Sequence of chain 1.C:
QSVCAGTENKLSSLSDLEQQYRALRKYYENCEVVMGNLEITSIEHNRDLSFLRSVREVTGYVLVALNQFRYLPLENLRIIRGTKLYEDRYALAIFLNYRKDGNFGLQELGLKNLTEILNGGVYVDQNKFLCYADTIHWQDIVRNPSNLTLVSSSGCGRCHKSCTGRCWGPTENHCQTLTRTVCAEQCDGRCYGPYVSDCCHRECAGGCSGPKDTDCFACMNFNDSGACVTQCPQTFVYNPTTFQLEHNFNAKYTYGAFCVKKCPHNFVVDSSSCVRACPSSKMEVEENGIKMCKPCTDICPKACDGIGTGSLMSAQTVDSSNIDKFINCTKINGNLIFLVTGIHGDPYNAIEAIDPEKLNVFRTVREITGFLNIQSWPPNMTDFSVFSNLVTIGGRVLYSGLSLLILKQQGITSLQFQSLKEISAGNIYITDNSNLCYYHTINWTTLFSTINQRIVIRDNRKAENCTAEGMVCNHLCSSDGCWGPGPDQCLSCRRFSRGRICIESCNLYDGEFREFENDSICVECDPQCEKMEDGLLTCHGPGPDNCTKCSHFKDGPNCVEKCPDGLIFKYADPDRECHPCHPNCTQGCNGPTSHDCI

A protein and the small-molecule ligand that binds it are described below.
Small molecule (SMILES): CC(=O)N[C@@H]1[C@@H](O)[C@H](O)[C@@H](CO)O[C@H]1O

Binding-site contacts:
Ligand atom O6 contacts residue PHE222 of chain 1.C at 3.6 Å.
Ligand atom C4 contacts residue ASN113 of chain 1.C at 4.4 Å.
Ligand atom C2 contacts residue ASN113 of chain 1.C at 2.6 Å.
Ligand atom O6 contacts residue ARG78 of chain 1.C at 3.5 Å (salt-bridge).
Ligand atom O3 contacts residue ASN76 of chain 1.C at 4.2 Å.
Ligand atom C6 contacts residue PHE222 of chain 1.C at 4.1 Å (hydrophobic).
Ligand atom C2 contacts residue ASN76 of chain 1.C at 4.0 Å.
Ligand atom C5 contacts residue ASN113 of chain 1.C at 3.8 Å.
Ligand atom C5 contacts residue ARG78 of chain 1.C at 3.6 Å.
Ligand atom O5 contacts residue ASN113 of chain 1.C at 2.4 Å (h-bond).
Ligand atom O7 contacts residue ASN76 of chain 1.C at 3.4 Å (h-bond).
Ligand atom C7 contacts residue ASN113 of chain 1.C at 3.8 Å.
Ligand atom O7 contacts residue GLU75 of chain 1.C at 3.7 Å.
Ligand atom O7 contacts residue ASN113 of chain 1.C at 4.1 Å.
Ligand atom C7 contacts residue ASN76 of chain 1.C at 4.4 Å.
Ligand atom N2 contacts residue ASN113 of chain 1.C at 3.2 Å (h-bond).
Ligand atom C1 contacts residue ASN113 of chain 1.C at 1.5 Å.
Ligand atom C6 contacts residue ARG78 of chain 1.C at 3.9 Å.
Ligand atom C7 contacts residue GLU75 of chain 1.C at 4.4 Å.
Ligand atom C8 contacts residue ASN113 of chain 1.C at 4.2 Å.
Ligand atom O5 contacts residue ARG78 of chain 1.C at 2.7 Å (salt-bridge).
Ligand atom C3 contacts residue ASN113 of chain 1.C at 3.9 Å.
Ligand atom C1 contacts residue ARG78 of chain 1.C at 3.3 Å.